The small molecule below binds the protein below.
Small molecule (SMILES): CN(C)C(=O)c1ccc2c(c1)c(Oc1c(Cl)cccc1C(F)(F)F)nn2-c1ccc(C(=O)O)cc1

Sequence of chain 1.A:
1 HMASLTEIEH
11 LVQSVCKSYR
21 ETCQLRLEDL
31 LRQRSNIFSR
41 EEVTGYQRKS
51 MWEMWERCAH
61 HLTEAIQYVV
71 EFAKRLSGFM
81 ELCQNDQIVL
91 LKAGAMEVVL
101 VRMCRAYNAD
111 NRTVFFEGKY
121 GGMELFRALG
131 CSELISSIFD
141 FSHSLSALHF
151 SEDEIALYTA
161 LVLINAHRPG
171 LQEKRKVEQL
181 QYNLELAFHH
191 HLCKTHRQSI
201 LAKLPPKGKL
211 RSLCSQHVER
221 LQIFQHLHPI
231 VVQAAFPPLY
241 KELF

Binding-site contacts:
Ligand atom CAV contacts residue LYS92 of chain 1.A at 3.1 Å.
Ligand atom FAD contacts residue LEU221 of chain 1.A at 3.5 Å.
Ligand atom OAS contacts residue LYS92 of chain 1.A at 3.3 Å (salt-bridge).
Ligand atom CL1 contacts residue MET96 of chain 1.A at 3.6 Å.
Ligand atom CAR contacts residue LYS92 of chain 1.A at 3.1 Å.
Ligand atom CBI contacts residue ILE66 of chain 1.A at 3.6 Å (hydrophobic).
Ligand atom NAN contacts residue PHE244 of chain 1.A at 3.6 Å.
Ligand atom CAG contacts residue TRP55 of chain 1.A at 3.6 Å (hydrophobic).
Ligand atom NAT contacts residue LYS92 of chain 1.A at 2.9 Å (salt-bridge).
Ligand atom CAK contacts residue LEU221 of chain 1.A at 3.8 Å (hydrophobic).
Ligand atom CAU contacts residue LYS92 of chain 1.A at 3.4 Å.
Ligand atom OAS contacts residue ALA95 of chain 1.A at 3.6 Å (h-bond).
Ligand atom OAS contacts residue MET96 of chain 1.A at 2.9 Å (h-bond).
Ligand atom CL1 contacts residue LEU62 of chain 1.A at 3.7 Å.
Ligand atom CAI contacts residue THR63 of chain 1.A at 3.7 Å.
Ligand atom CAY contacts residue LEU243 of chain 1.A at 3.6 Å (hydrophobic).
Ligand atom CAR contacts residue MET96 of chain 1.A at 3.6 Å (hydrophobic).
Ligand atom OBF contacts residue ALA235 of chain 1.A at 3.2 Å (h-bond).
Ligand atom CBA contacts residue ILE66 of chain 1.A at 3.5 Å (hydrophobic).
Ligand atom CAH contacts residue THR63 of chain 1.A at 3.3 Å.
Ligand atom CL1 contacts residue THR63 of chain 1.A at 3.5 Å.
Ligand atom CAF contacts residue PHE244 of chain 1.A at 3.6 Å (hydrophobic).
Ligand atom CBB contacts residue LEU239 of chain 1.A at 3.8 Å (hydrophobic).
Ligand atom CAG contacts residue PHE244 of chain 1.A at 3.8 Å (hydrophobic).
Ligand atom OBG contacts residue GLN67 of chain 1.A at 2.9 Å (h-bond).
Ligand atom OBF contacts residue TYR240 of chain 1.A at 3.7 Å.
Ligand atom FAC contacts residue PHE244 of chain 1.A at 3.7 Å.
Ligand atom OAL contacts residue MET96 of chain 1.A at 3.7 Å.
Ligand atom FAA contacts residue GLN222 of chain 1.A at 3.4 Å.
Ligand atom OBG contacts residue ALA235 of chain 1.A at 2.9 Å (h-bond).
Ligand atom CBC contacts residue LEU239 of chain 1.A at 3.7 Å (hydrophobic).
Ligand atom CAW contacts residue LEU91 of chain 1.A at 3.5 Å (hydrophobic).
Ligand atom OBF contacts residue ALA234 of chain 1.A at 3.8 Å.
Ligand atom CAW contacts residue LEU243 of chain 1.A at 3.8 Å (hydrophobic).
Ligand atom CAX contacts residue LEU243 of chain 1.A at 3.5 Å (hydrophobic).
Ligand atom OBF contacts residue PHE236 of chain 1.A at 2.9 Å (h-bond).
Ligand atom FAD contacts residue GLN222 of chain 1.A at 3.5 Å.
Ligand atom OBG contacts residue ALA234 of chain 1.A at 3.5 Å.
Ligand atom CAE contacts residue PHE244 of chain 1.A at 3.6 Å (hydrophobic).
Ligand atom CBE contacts residue ALA235 of chain 1.A at 3.5 Å (hydrophobic).